Sequence of chain 2.B:
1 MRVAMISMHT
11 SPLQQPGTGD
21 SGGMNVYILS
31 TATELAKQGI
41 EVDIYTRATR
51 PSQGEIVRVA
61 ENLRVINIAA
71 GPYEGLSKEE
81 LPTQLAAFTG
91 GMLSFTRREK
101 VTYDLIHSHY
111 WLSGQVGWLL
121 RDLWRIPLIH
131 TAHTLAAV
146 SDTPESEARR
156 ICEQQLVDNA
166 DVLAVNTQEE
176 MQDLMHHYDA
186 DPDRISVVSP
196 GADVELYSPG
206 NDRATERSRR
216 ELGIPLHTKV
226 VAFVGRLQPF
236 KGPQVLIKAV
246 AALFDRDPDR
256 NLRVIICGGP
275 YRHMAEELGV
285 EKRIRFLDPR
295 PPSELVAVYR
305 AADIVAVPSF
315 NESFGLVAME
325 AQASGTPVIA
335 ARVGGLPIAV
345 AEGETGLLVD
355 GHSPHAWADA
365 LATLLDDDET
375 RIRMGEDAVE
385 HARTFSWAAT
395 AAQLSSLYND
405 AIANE

The small molecule below binds the protein below.
Small molecule (SMILES): O=P([O-])([O-])OC1[C@@H](O)[C@H](O)C(O)[C@H](O)[C@@H]1O

Binding-site contacts:
Ligand atom O1 contacts residue THR134 of chain 2.B at 3.0 Å (h-bond).
Ligand atom O4 contacts residue ASP20 of chain 2.B at 3.3 Å (salt-bridge).
Ligand atom O9 contacts residue PHE235 of chain 2.B at 3.9 Å.
Ligand atom C4 contacts residue ASP20 of chain 2.B at 3.8 Å.
Ligand atom O2 contacts residue THR134 of chain 2.B at 3.5 Å (h-bond).
Ligand atom O1 contacts residue TYR110 of chain 2.B at 3.9 Å.
Ligand atom O5 contacts residue ASP20 of chain 2.B at 2.7 Å (salt-bridge).
Ligand atom O5 contacts residue MET24 of chain 2.B at 3.8 Å.
Ligand atom O6 contacts residue HIS9 of chain 2.B at 3.7 Å.
Ligand atom O4 contacts residue ASN25 of chain 2.B at 2.7 Å (h-bond).
Ligand atom O4 contacts residue GLY22 of chain 2.B at 3.2 Å (h-bond).
Ligand atom C6 contacts residue HIS9 of chain 2.B at 3.9 Å.
Ligand atom C2 contacts residue ARG231 of chain 2.B at 3.7 Å.
Ligand atom O7 contacts residue THR134 of chain 2.B at 3.0 Å (h-bond).
Ligand atom C5 contacts residue ASP20 of chain 2.B at 3.1 Å.
Ligand atom P1 contacts residue THR134 of chain 2.B at 3.6 Å.
Ligand atom C3 contacts residue ARG231 of chain 2.B at 3.5 Å.
Ligand atom O8 contacts residue TYR110 of chain 2.B at 2.7 Å (h-bond).
Ligand atom O8 contacts residue ARG154 of chain 2.B at 3.9 Å.
Ligand atom O3 contacts residue GLY23 of chain 2.B at 3.5 Å (h-bond).
Ligand atom O4 contacts residue MET24 of chain 2.B at 3.6 Å.
Ligand atom O6 contacts residue LYS78 of chain 2.B at 3.5 Å (salt-bridge).
Ligand atom C5 contacts residue HIS9 of chain 2.B at 3.9 Å.
Ligand atom P1 contacts residue LYS78 of chain 2.B at 3.6 Å.
Ligand atom O3 contacts residue UDP1 of chain 2.F at 3.1 Å (h-bond).
Ligand atom O7 contacts residue ARG154 of chain 2.B at 3.2 Å (salt-bridge).
Ligand atom C4 contacts residue MET24 of chain 2.B at 3.6 Å (hydrophobic).
Ligand atom O5 contacts residue THR10 of chain 2.B at 3.5 Å.
Ligand atom O2 contacts residue HIS133 of chain 2.B at 3.9 Å.
Ligand atom O8 contacts residue LYS78 of chain 2.B at 2.5 Å (salt-bridge).
Ligand atom C1 contacts residue ARG231 of chain 2.B at 3.8 Å.
Ligand atom C4 contacts residue ASN25 of chain 2.B at 4.1 Å.
Ligand atom O3 contacts residue GLY22 of chain 2.B at 4.1 Å.
Ligand atom C3 contacts residue UDP1 of chain 2.F at 3.7 Å.
Ligand atom O5 contacts residue HIS9 of chain 2.B at 2.7 Å (h-bond).
Ligand atom P1 contacts residue TYR110 of chain 2.B at 3.9 Å.
Ligand atom O4 contacts residue SER21 of chain 2.B at 4.0 Å.
Ligand atom O3 contacts residue MET24 of chain 2.B at 3.1 Å (h-bond).
Ligand atom O9 contacts residue LYS78 of chain 2.B at 3.7 Å.
Ligand atom O3 contacts residue ARG231 of chain 2.B at 4.1 Å.